Binding-site contacts:
Ligand atom O7 contacts residue HIS55 of chain 1.A at 3.6 Å.
Ligand atom C1 contacts residue ASN93 of chain 1.A at 1.4 Å.
Ligand atom C3 contacts residue ASN93 of chain 1.A at 3.8 Å.
Ligand atom C7 contacts residue ASN93 of chain 1.A at 3.6 Å.
Ligand atom N2 contacts residue ASN93 of chain 1.A at 3.0 Å (h-bond).
Ligand atom O7 contacts residue ASN93 of chain 1.A at 3.7 Å.
Ligand atom C4 contacts residue ASN93 of chain 1.A at 4.3 Å.
Ligand atom C7 contacts residue HIS55 of chain 1.A at 3.6 Å.
Ligand atom C5 contacts residue ASN93 of chain 1.A at 3.7 Å.
Ligand atom C8 contacts residue HIS55 of chain 1.A at 3.6 Å.
Ligand atom O5 contacts residue ASN93 of chain 1.A at 2.4 Å (h-bond).
Ligand atom N2 contacts residue HIS55 of chain 1.A at 4.1 Å.
Ligand atom C2 contacts residue ASN93 of chain 1.A at 2.5 Å.

Sequence of chain 1.A:
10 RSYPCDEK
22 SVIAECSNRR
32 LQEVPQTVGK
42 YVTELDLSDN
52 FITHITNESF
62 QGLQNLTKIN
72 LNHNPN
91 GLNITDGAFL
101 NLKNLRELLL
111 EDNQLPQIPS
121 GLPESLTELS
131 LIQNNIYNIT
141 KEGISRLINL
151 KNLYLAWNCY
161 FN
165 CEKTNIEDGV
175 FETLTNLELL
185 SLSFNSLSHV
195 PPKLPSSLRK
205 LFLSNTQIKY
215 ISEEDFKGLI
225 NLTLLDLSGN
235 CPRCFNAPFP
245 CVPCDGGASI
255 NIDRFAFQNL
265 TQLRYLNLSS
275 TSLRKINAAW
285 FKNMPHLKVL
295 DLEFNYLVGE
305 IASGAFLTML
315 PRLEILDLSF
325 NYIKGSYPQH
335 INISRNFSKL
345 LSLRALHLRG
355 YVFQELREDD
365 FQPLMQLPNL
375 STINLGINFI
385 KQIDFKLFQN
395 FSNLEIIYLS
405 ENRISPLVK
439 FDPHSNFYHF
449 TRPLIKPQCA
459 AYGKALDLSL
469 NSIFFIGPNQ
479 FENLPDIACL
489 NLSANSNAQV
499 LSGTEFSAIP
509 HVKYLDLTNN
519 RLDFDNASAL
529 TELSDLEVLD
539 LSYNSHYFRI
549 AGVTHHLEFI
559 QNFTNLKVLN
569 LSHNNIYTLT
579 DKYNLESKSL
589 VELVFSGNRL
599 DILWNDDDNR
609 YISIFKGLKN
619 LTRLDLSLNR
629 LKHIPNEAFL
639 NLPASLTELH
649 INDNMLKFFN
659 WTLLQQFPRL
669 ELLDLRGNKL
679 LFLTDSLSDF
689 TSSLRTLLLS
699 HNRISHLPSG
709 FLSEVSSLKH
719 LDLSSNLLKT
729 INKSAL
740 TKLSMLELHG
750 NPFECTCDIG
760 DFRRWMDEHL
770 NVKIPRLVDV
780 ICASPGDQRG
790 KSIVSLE

The small molecule below binds the protein below.
Small molecule (SMILES): CC(=O)N[C@@H]1[C@@H](O)[C@H](O)[C@@H](CO)O[C@H]1O